Sequence of chain 1.D:
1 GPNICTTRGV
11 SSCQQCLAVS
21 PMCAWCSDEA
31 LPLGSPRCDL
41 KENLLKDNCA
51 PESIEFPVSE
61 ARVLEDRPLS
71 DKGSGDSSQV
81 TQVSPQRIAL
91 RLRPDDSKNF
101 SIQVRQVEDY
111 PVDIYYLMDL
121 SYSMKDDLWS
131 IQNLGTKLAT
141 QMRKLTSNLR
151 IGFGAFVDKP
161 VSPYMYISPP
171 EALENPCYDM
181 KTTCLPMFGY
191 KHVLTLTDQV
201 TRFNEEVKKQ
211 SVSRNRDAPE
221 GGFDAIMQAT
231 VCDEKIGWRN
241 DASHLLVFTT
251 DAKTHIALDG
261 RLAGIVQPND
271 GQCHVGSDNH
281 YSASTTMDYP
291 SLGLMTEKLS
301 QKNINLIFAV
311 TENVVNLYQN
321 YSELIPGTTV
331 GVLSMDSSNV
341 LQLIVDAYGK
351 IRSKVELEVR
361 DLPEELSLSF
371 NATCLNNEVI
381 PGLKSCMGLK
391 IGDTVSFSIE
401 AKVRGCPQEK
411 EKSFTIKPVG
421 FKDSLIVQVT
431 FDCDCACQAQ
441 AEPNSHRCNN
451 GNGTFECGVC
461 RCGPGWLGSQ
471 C

A small-molecule ligand and the protein it binds are described below.
Small molecule (SMILES): CC(=O)N[C@H]1[C@H](O[C@H]2[C@H](O)[C@@H](NC(C)=O)CO[C@@H]2CO)O[C@H](CO)[C@@H](O[C@@H]2O[C@H](CO)[C@@H](O)[C@H](O[C@H]3O[C@H](CO)[C@@H](O)[C@H](O)[C@@H]3O)[C@@H]2O)[C@@H]1O

Sequence of chain 1.C:
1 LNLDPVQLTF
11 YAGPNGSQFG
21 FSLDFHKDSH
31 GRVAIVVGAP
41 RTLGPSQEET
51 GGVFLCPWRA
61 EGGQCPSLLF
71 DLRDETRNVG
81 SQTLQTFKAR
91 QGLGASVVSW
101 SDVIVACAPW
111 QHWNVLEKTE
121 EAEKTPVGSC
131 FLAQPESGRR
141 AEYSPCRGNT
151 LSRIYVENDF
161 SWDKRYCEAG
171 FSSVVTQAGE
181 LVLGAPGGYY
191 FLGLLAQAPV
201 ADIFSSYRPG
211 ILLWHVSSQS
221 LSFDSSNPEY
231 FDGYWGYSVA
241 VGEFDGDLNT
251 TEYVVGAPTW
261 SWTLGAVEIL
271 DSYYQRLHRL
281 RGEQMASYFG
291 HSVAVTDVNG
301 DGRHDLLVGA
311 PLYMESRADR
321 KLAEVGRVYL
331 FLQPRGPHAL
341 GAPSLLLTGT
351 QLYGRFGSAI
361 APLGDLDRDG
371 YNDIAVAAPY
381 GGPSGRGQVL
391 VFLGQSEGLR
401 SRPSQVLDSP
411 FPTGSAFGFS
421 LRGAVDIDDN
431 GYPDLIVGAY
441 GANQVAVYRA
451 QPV

Binding-site contacts:
Ligand atom O2 contacts residue SO41 of chain 1.HA at 3.8 Å.
Ligand atom C5 contacts residue ASN320 of chain 1.D at 3.6 Å.
Ligand atom C6 contacts residue ARG281 of chain 1.C at 3.5 Å.
Ligand atom O4 contacts residue SO41 of chain 1.HA at 3.1 Å (h-bond).
Ligand atom C8 contacts residue TRP262 of chain 1.C at 4.0 Å (hydrophobic).
Ligand atom O6 contacts residue ARG281 of chain 1.C at 3.4 Å.
Ligand atom C4 contacts residue SO41 of chain 1.HA at 3.2 Å.
Ligand atom O7 contacts residue ASN320 of chain 1.D at 3.8 Å.
Ligand atom O7 contacts residue TRP262 of chain 1.C at 4.3 Å.
Ligand atom C7 contacts residue ASN320 of chain 1.D at 3.6 Å.
Ligand atom O7 contacts residue MET285 of chain 1.C at 4.0 Å.
Ligand atom C7 contacts residue ASN316 of chain 1.D at 4.5 Å.
Ligand atom N2 contacts residue ASN320 of chain 1.D at 3.0 Å (h-bond).
Ligand atom C3 contacts residue ASN320 of chain 1.D at 3.8 Å.
Ligand atom C4 contacts residue ASN320 of chain 1.D at 4.2 Å.
Ligand atom C8 contacts residue LEU317 of chain 1.D at 3.9 Å (hydrophobic).
Ligand atom O7 contacts residue SER261 of chain 1.C at 4.3 Å.
Ligand atom O5 contacts residue SO41 of chain 1.HA at 4.4 Å.
Ligand atom O3 contacts residue SO41 of chain 1.HA at 4.0 Å.
Ligand atom O5 contacts residue ASN320 of chain 1.D at 2.3 Å (h-bond).
Ligand atom C6 contacts residue ARG281 of chain 1.C at 3.9 Å.
Ligand atom C3 contacts residue SO41 of chain 1.HA at 4.1 Å.
Ligand atom N2 contacts residue ASN316 of chain 1.D at 3.9 Å.
Ligand atom C6 contacts residue SO41 of chain 1.HA at 3.4 Å.
Ligand atom C5 contacts residue SO41 of chain 1.HA at 4.0 Å.
Ligand atom O6 contacts residue ARG281 of chain 1.C at 4.3 Å.
Ligand atom C1 contacts residue ASN320 of chain 1.D at 1.4 Å.
Ligand atom C8 contacts residue ASN316 of chain 1.D at 4.0 Å.
Ligand atom C1 contacts residue ASN316 of chain 1.D at 4.0 Å.
Ligand atom C2 contacts residue ASN320 of chain 1.D at 2.5 Å.